Binding-site contacts:
Ligand atom O4' contacts residue GLY316 of chain 1.A at 3.7 Å.
Ligand atom O6 contacts residue GLY407 of chain 1.A at 3.3 Å.
Ligand atom N7 contacts residue GLY407 of chain 1.A at 3.5 Å.
Ligand atom C2' contacts residue ASP358 of chain 1.A at 3.7 Å.
Ligand atom P contacts residue GLY381 of chain 1.A at 3.8 Å.
Ligand atom C5 contacts residue GLU408 of chain 1.A at 3.6 Å.
Ligand atom N4 contacts residue ILE318 of chain 1.A at 3.4 Å.
Ligand atom C3' contacts residue ASP358 of chain 1.A at 3.5 Å.
Ligand atom O3' contacts residue ALA57 of chain 1.A at 3.4 Å.
Ligand atom C6 contacts residue GLY409 of chain 1.A at 3.5 Å.
Ligand atom O6 contacts residue GLY409 of chain 1.A at 2.6 Å (h-bond).
Ligand atom O5' contacts residue GLY316 of chain 1.A at 3.5 Å.
Ligand atom C5 contacts residue ILE318 of chain 1.A at 3.4 Å (hydrophobic).
Ligand atom C8 contacts residue ILE318 of chain 1.A at 3.8 Å (hydrophobic).
Ligand atom N1 contacts residue ILE318 of chain 1.A at 3.6 Å.
Ligand atom O2P contacts residue LEU380 of chain 1.A at 3.7 Å.
Ligand atom N9 contacts residue ILE318 of chain 1.A at 3.7 Å.
Ligand atom C6 contacts residue GLU408 of chain 1.A at 3.8 Å.
Ligand atom O3P contacts residue SER317 of chain 1.A at 2.9 Å (h-bond).
Ligand atom C4' contacts residue ASP358 of chain 1.A at 3.5 Å.
Ligand atom O6 contacts residue GLY432 of chain 1.A at 3.6 Å.
Ligand atom O1P contacts residue ARG382 of chain 1.A at 3.0 Å (salt-bridge).
Ligand atom O3' contacts residue MET379 of chain 1.A at 3.6 Å.
Ligand atom P contacts residue SER317 of chain 1.A at 3.7 Å.
Ligand atom O3' contacts residue ASP358 of chain 1.A at 2.6 Å (salt-bridge).
Ligand atom O1P contacts residue SER317 of chain 1.A at 2.8 Å (h-bond).
Ligand atom N1 contacts residue GLU431 of chain 1.A at 3.7 Å.
Ligand atom O1P contacts residue TYR405 of chain 1.A at 2.7 Å (h-bond).
Ligand atom N7 contacts residue GLU408 of chain 1.A at 2.9 Å (salt-bridge).
Ligand atom N7 contacts residue ILE318 of chain 1.A at 3.6 Å.
Ligand atom O2P contacts residue GLY381 of chain 1.A at 2.7 Å (h-bond).
Ligand atom N1 contacts residue CSO319 of chain 1.A at 3.5 Å (h-bond).
Ligand atom O3P contacts residue GLY316 of chain 1.A at 3.6 Å.
Ligand atom O3P contacts residue GLY360 of chain 1.A at 3.5 Å (h-bond).
Ligand atom C8 contacts residue MET59 of chain 1.A at 3.7 Å (hydrophobic).
Ligand atom O5' contacts residue GLY359 of chain 1.A at 3.6 Å.
Ligand atom C6 contacts residue ILE318 of chain 1.A at 3.8 Å (hydrophobic).
Ligand atom O2' contacts residue ASP358 of chain 1.A at 2.6 Å (salt-bridge).
Ligand atom O6 contacts residue GLU408 of chain 1.A at 3.2 Å (salt-bridge).
Ligand atom O2P contacts residue ARG382 of chain 1.A at 3.5 Å (salt-bridge).

Sequence of chain 1.A:
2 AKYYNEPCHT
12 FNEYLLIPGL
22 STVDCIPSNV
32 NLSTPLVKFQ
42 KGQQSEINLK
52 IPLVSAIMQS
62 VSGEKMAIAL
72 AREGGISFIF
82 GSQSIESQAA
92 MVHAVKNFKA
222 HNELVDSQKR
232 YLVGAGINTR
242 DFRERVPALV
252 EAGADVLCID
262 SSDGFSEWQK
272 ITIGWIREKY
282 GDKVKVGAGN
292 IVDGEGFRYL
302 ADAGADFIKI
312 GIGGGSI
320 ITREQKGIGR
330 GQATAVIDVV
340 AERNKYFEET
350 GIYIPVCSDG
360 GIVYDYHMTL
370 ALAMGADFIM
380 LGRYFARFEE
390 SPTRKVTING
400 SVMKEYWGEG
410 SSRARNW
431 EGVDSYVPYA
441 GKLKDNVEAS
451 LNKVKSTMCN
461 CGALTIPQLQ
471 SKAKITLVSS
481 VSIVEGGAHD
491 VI

A small-molecule ligand and the protein it binds are described below.
Small molecule (SMILES): NC(=O)c1ncn([C@@H]2O[C@H](COP(=O)(O)O)[C@@H](O)[C@H]2O)n1